Binding-site contacts:
Ligand atom C3 contacts residue ASN51 of chain 1.A at 3.8 Å.
Ligand atom C7 contacts residue ASN51 of chain 1.A at 3.7 Å.
Ligand atom O5 contacts residue ASN51 of chain 1.A at 2.4 Å (h-bond).
Ligand atom N2 contacts residue ASN51 of chain 1.A at 2.9 Å (h-bond).
Ligand atom C5 contacts residue ASN51 of chain 1.A at 3.7 Å.
Ligand atom C8 contacts residue ASN51 of chain 1.A at 3.5 Å.
Ligand atom O7 contacts residue ASN51 of chain 1.A at 4.1 Å.
Ligand atom C2 contacts residue ASN51 of chain 1.A at 2.5 Å.
Ligand atom C1 contacts residue ASN51 of chain 1.A at 1.4 Å.
Ligand atom C8 contacts residue THR53 of chain 1.A at 4.1 Å.
Ligand atom C4 contacts residue ASN51 of chain 1.A at 4.2 Å.

The small molecule below binds the protein below.
Small molecule (SMILES): CC(=O)N[C@@H]1[C@@H](O)[C@H](O)[C@@H](CO)O[C@H]1O

Sequence of chain 1.A:
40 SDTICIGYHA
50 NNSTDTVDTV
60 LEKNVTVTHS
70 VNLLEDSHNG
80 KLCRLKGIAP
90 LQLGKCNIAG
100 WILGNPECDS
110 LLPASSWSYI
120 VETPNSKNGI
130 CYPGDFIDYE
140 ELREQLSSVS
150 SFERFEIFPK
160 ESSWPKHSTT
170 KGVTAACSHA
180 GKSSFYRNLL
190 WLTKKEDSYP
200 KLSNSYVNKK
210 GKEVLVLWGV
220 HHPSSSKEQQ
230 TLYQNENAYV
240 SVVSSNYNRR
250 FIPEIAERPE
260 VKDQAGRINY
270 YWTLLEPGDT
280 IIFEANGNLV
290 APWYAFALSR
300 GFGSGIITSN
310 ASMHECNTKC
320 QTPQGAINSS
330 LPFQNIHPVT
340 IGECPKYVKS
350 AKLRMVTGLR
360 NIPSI